This protein binds this small molecule.
Small molecule (SMILES): CC(=O)N[C@H]1[C@H]([C@H](O)[C@H](O)CO)O[C@@](O[C@@H]2[C@@H](O)[C@H](O)O[C@H](CO)[C@@H]2O)(C(=O)O)C[C@@H]1O

Sequence of chain 1.I:
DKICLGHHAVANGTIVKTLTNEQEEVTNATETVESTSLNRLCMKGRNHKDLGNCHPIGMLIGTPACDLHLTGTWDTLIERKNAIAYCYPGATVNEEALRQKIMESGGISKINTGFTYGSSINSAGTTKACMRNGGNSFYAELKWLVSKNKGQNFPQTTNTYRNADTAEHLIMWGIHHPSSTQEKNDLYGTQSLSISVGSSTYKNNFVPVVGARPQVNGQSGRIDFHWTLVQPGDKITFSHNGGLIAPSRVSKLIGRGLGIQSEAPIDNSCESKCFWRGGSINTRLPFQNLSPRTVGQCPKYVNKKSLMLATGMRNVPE

Binding-site contacts:
Ligand atom O9 contacts residue TYR90 of chain 1.I at 4.1 Å.
Ligand atom C6 contacts residue GLN221 of chain 1.I at 4.1 Å.
Ligand atom O8 contacts residue TYR90 of chain 1.I at 3.7 Å.
Ligand atom C8 contacts residue GLU185 of chain 1.I at 4.2 Å.
Ligand atom C11 contacts residue GLY127 of chain 1.I at 3.9 Å.
Ligand atom C1 contacts residue GLN221 of chain 1.I at 3.9 Å.
Ligand atom C6 contacts residue GLN217 of chain 1.I at 3.7 Å.
Ligand atom O6 contacts residue GLN217 of chain 1.I at 2.9 Å (h-bond).
Ligand atom O4 contacts residue GLY220 of chain 1.I at 3.7 Å.
Ligand atom C2 contacts residue GLU185 of chain 1.I at 4.3 Å.
Ligand atom C1 contacts residue GLU185 of chain 1.I at 4.0 Å.
Ligand atom O9 contacts residue HIS178 of chain 1.I at 3.3 Å (h-bond).
Ligand atom O7 contacts residue GLU185 of chain 1.I at 3.2 Å (salt-bridge).
Ligand atom O6 contacts residue GLU185 of chain 1.I at 4.2 Å.
Ligand atom O1B contacts residue GLN221 of chain 1.I at 3.9 Å.
Ligand atom O1A contacts residue GLN221 of chain 1.I at 3.0 Å.
Ligand atom C7 contacts residue GLU185 of chain 1.I at 4.3 Å.
Ligand atom C4 contacts residue GLU185 of chain 1.I at 4.2 Å.
Ligand atom O1A contacts residue THR129 of chain 1.I at 3.6 Å.
Ligand atom O1B contacts residue LYS130 of chain 1.I at 2.8 Å (salt-bridge).
Ligand atom N5 contacts residue THR128 of chain 1.I at 2.9 Å (h-bond).
Ligand atom C4 contacts residue THR129 of chain 1.I at 4.2 Å.
Ligand atom C3 contacts residue GLU185 of chain 1.I at 3.8 Å.
Ligand atom C5 contacts residue THR128 of chain 1.I at 3.8 Å.
Ligand atom O7 contacts residue LEU189 of chain 1.I at 3.4 Å.
Ligand atom C9 contacts residue HIS178 of chain 1.I at 3.2 Å.
Ligand atom C1 contacts residue THR129 of chain 1.I at 3.5 Å.
Ligand atom O4 contacts residue THR128 of chain 1.I at 3.9 Å.
Ligand atom O10 contacts residue LEU189 of chain 1.I at 3.9 Å.
Ligand atom C7 contacts residue TRP146 of chain 1.I at 3.9 Å (hydrophobic).
Ligand atom C11 contacts residue THR128 of chain 1.I at 3.4 Å.
Ligand atom C6 contacts residue SER222 of chain 1.I at 4.0 Å.
Ligand atom O6 contacts residue GLY220 of chain 1.I at 4.1 Å.
Ligand atom C6 contacts residue GLY220 of chain 1.I at 3.7 Å.
Ligand atom C1 contacts residue LYS130 of chain 1.I at 4.0 Å.
Ligand atom O1B contacts residue THR129 of chain 1.I at 2.8 Å (h-bond).
Ligand atom C4 contacts residue THR128 of chain 1.I at 3.6 Å.
Ligand atom O4 contacts residue GLN221 of chain 1.I at 3.4 Å.
Ligand atom C10 contacts residue THR128 of chain 1.I at 3.6 Å.
Ligand atom O6 contacts residue SER222 of chain 1.I at 3.7 Å.